This small molecule binds to this protein.
Small molecule (SMILES): COc1ccc(C2=NN(C3CCN(c4ncnc5ccsc45)CC3)C(=O)[C@@H]3CC=CC[C@H]23)cc1OCc1ccccc1C(F)(F)F

Binding-site contacts:
Ligand atom C7 contacts residue ILE262 of chain 1.C at 3.8 Å (hydrophobic).
Ligand atom C8 contacts residue PHE298 of chain 1.C at 3.5 Å (hydrophobic).
Ligand atom O2 contacts residue PHE298 of chain 1.C at 3.7 Å.
Ligand atom C10 contacts residue MET263 of chain 1.C at 3.6 Å (hydrophobic).
Ligand atom C12 contacts residue PHE266 of chain 1.C at 3.2 Å (hydrophobic).
Ligand atom O1 contacts residue ILE262 of chain 1.C at 3.6 Å.
Ligand atom C3 contacts residue ASN247 of chain 1.C at 3.6 Å.
Ligand atom C5 contacts residue PHE298 of chain 1.C at 3.6 Å (hydrophobic).
Ligand atom C1 contacts residue THR259 of chain 1.C at 3.7 Å.
Ligand atom C4 contacts residue PHE298 of chain 1.C at 3.7 Å (hydrophobic).
Ligand atom N4 contacts residue MET283 of chain 1.C at 3.5 Å.
Ligand atom C1 contacts residue ASN247 of chain 1.C at 3.6 Å.
Ligand atom C32 contacts residue ASP244 of chain 1.C at 3.8 Å.
Ligand atom C1 contacts residue ILE262 of chain 1.C at 3.7 Å (hydrophobic).
Ligand atom C27 contacts residue PRO282 of chain 1.C at 3.8 Å (hydrophobic).
Ligand atom F2 contacts residue PHE298 of chain 1.C at 3.2 Å.
Ligand atom S1 contacts residue ILE302 of chain 1.C at 3.6 Å.
Ligand atom C2 contacts residue ILE262 of chain 1.C at 3.7 Å (hydrophobic).
Ligand atom C31 contacts residue MET199 of chain 1.C at 3.8 Å (hydrophobic).
Ligand atom C33 contacts residue LEU245 of chain 1.C at 3.5 Å (hydrophobic).
Ligand atom C3 contacts residue TYR85 of chain 1.C at 3.8 Å (hydrophobic).
Ligand atom C11 contacts residue MET263 of chain 1.C at 3.5 Å (hydrophobic).
Ligand atom C2 contacts residue PHE298 of chain 1.C at 3.4 Å (hydrophobic).
Ligand atom C1 contacts residue TRP258 of chain 1.C at 3.7 Å (hydrophobic).
Ligand atom C7 contacts residue PHE298 of chain 1.C at 3.5 Å (hydrophobic).
Ligand atom C3 contacts residue PHE298 of chain 1.C at 3.7 Å (hydrophobic).
Ligand atom F3 contacts residue PHE298 of chain 1.C at 3.6 Å.
Ligand atom C4 contacts residue TYR85 of chain 1.C at 3.8 Å (hydrophobic).
Ligand atom C28 contacts residue MET199 of chain 1.C at 3.8 Å (hydrophobic).
Ligand atom C6 contacts residue ILE262 of chain 1.C at 3.8 Å (hydrophobic).
Ligand atom O1 contacts residue GLN295 of chain 1.C at 3.1 Å (h-bond).
Ligand atom O3 contacts residue MET199 of chain 1.C at 3.2 Å.
Ligand atom C13 contacts residue MET283 of chain 1.C at 3.8 Å (hydrophobic).
Ligand atom C6 contacts residue PHE298 of chain 1.C at 3.6 Å (hydrophobic).
Ligand atom O2 contacts residue GLN295 of chain 1.C at 2.9 Å (h-bond).
Ligand atom C27 contacts residue MET283 of chain 1.C at 3.7 Å (hydrophobic).
Ligand atom C11 contacts residue PHE266 of chain 1.C at 3.1 Å (hydrophobic).
Ligand atom F2 contacts residue SER294 of chain 1.C at 3.5 Å.
Ligand atom C8 contacts residue GLN295 of chain 1.C at 3.6 Å.
Ligand atom C32 contacts residue MET199 of chain 1.C at 3.6 Å (hydrophobic).

Sequence of chain 1.C:
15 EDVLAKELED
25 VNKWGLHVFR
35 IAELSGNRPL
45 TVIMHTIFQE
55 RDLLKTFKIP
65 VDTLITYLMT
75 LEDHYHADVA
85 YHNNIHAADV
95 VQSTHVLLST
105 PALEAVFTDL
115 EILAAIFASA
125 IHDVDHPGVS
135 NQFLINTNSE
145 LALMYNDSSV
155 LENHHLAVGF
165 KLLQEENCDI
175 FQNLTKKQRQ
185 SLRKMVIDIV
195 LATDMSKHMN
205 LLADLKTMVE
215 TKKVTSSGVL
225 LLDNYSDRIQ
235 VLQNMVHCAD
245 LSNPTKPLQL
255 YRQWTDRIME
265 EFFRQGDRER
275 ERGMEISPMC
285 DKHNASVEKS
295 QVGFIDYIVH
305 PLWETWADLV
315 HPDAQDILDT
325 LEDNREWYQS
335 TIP